Sequence of chain 1.K:
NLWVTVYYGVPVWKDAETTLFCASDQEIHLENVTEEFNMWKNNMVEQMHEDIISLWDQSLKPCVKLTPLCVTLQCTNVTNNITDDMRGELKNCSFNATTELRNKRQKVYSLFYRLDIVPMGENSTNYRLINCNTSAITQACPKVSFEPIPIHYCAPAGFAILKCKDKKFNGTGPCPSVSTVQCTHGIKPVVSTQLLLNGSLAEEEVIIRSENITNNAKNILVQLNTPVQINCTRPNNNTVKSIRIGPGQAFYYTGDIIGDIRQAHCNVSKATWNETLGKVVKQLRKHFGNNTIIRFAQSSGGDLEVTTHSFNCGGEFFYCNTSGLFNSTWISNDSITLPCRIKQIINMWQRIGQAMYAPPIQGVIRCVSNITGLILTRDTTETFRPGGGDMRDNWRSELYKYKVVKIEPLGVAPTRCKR

The protein below binds the small molecule below.
Small molecule (SMILES): CC(=O)N[C@H]1[C@H](O[C@H]2[C@H](O)[C@@H](NC(C)=O)CO[C@@H]2CO)O[C@H](CO)[C@@H](O)[C@@H]1O

Sequence of chain 1.G:
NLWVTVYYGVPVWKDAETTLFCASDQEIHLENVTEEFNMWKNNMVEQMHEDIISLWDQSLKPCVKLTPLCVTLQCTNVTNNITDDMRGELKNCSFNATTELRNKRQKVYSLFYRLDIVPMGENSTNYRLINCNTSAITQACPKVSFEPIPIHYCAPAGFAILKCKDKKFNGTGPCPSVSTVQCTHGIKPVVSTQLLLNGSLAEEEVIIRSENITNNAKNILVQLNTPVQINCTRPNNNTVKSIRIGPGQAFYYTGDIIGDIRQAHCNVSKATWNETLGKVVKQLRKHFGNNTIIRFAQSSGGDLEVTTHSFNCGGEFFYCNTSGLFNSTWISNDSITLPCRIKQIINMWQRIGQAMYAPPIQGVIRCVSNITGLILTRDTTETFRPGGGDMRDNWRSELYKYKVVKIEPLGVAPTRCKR

Binding-site contacts:
Ligand atom C8 contacts residue GLN131 of chain 1.K at 3.7 Å.
Ligand atom O7 contacts residue ASN160 of chain 1.G at 3.9 Å.
Ligand atom O7 contacts residue ASN153 of chain 1.K at 3.1 Å (h-bond).
Ligand atom O5 contacts residue ASN153 of chain 1.K at 2.3 Å (h-bond).
Ligand atom O6 contacts residue ARG162 of chain 1.K at 4.2 Å.
Ligand atom C5 contacts residue ASN153 of chain 1.K at 3.6 Å.
Ligand atom C3 contacts residue ASN153 of chain 1.K at 3.7 Å.
Ligand atom C7 contacts residue ASN153 of chain 1.K at 3.3 Å.
Ligand atom C8 contacts residue THR129 of chain 1.K at 3.4 Å.
Ligand atom N2 contacts residue ASN153 of chain 1.K at 2.9 Å (h-bond).
Ligand atom O7 contacts residue THR129 of chain 1.K at 3.8 Å.
Ligand atom C1 contacts residue ASN153 of chain 1.K at 1.4 Å.
Ligand atom C4 contacts residue ASN153 of chain 1.K at 4.1 Å.
Ligand atom C2 contacts residue ASN153 of chain 1.K at 2.4 Å.
Ligand atom O6 contacts residue ASN153 of chain 1.K at 4.4 Å.
Ligand atom C7 contacts residue THR129 of chain 1.K at 4.1 Å.